The small molecule below binds the protein below.
Small molecule (SMILES): CC(=O)N[C@@H]1[C@@H](O)[C@H](O)[C@@H](CO)O[C@H]1O

Binding-site contacts:
Ligand atom C6 contacts residue NAG2 of chain 1.L at 4.3 Å.
Ligand atom O7 contacts residue PHE100 of chain 1.D at 3.7 Å.
Ligand atom O7 contacts residue ASN99 of chain 1.D at 3.9 Å.
Ligand atom C8 contacts residue PHE100 of chain 1.D at 4.0 Å (hydrophobic).
Ligand atom C7 contacts residue PHE100 of chain 1.D at 4.0 Å (hydrophobic).
Ligand atom C5 contacts residue ASN99 of chain 1.D at 3.6 Å.
Ligand atom C3 contacts residue ASN99 of chain 1.D at 4.0 Å.
Ligand atom C2 contacts residue ASN99 of chain 1.D at 2.7 Å.
Ligand atom N2 contacts residue LYS98 of chain 1.D at 4.4 Å.
Ligand atom C8 contacts residue LYS98 of chain 1.D at 4.0 Å.
Ligand atom O5 contacts residue ASN99 of chain 1.D at 2.3 Å (h-bond).
Ligand atom C4 contacts residue ASN99 of chain 1.D at 4.3 Å.
Ligand atom C7 contacts residue ASN99 of chain 1.D at 3.7 Å.
Ligand atom O7 contacts residue SER101 of chain 1.D at 3.5 Å (h-bond).
Ligand atom N2 contacts residue ASN99 of chain 1.D at 3.2 Å (h-bond).
Ligand atom C8 contacts residue ASN99 of chain 1.D at 3.4 Å.
Ligand atom O6 contacts residue NAG2 of chain 1.L at 3.6 Å (h-bond).
Ligand atom C1 contacts residue ASN99 of chain 1.D at 1.4 Å.

Sequence of chain 1.D:
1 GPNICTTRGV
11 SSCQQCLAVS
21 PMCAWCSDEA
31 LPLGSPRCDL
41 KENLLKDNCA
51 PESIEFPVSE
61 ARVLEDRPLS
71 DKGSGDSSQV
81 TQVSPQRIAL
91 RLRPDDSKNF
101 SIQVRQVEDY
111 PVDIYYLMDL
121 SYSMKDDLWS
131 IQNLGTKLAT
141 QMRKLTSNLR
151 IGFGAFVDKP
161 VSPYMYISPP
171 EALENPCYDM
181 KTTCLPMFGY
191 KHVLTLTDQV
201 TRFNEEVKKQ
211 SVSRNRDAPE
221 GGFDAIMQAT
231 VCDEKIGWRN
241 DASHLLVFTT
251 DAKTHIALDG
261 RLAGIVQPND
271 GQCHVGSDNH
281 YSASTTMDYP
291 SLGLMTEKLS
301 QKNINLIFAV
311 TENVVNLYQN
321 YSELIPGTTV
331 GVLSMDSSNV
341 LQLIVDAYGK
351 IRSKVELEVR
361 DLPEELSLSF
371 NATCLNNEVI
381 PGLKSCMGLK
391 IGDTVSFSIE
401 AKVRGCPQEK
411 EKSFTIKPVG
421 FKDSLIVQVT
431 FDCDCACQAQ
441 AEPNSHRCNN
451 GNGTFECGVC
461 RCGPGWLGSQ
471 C